Binding-site contacts:
Ligand atom C16 contacts residue GLY90 of chain 1.A at 3.6 Å.
Ligand atom C13 contacts residue LEU15 of chain 1.A at 3.7 Å (hydrophobic).
Ligand atom C19 contacts residue GLU91 of chain 1.A at 4.0 Å.
Ligand atom C23 contacts residue LEU137 of chain 1.A at 4.0 Å (hydrophobic).
Ligand atom C22 contacts residue GLY16 of chain 1.A at 3.2 Å.
Ligand atom C17 contacts residue VAL23 of chain 1.A at 3.6 Å (hydrophobic).
Ligand atom N1 contacts residue LEU137 of chain 1.A at 3.8 Å.
Ligand atom N3 contacts residue ALA36 of chain 1.A at 3.8 Å.
Ligand atom N9 contacts residue LEU137 of chain 1.A at 4.1 Å.
Ligand atom N1 contacts residue GLU85 of chain 1.A at 3.4 Å (salt-bridge).
Ligand atom O24 contacts residue LEU84 of chain 1.A at 3.5 Å.
Ligand atom N9 contacts residue VAL23 of chain 1.A at 4.0 Å.
Ligand atom N3 contacts residue LEU137 of chain 1.A at 3.5 Å.
Ligand atom C16 contacts residue CYS87 of chain 1.A at 3.1 Å (hydrophobic).
Ligand atom C15 contacts residue SER88 of chain 1.A at 4.1 Å.
Ligand atom C20 contacts residue GLU91 of chain 1.A at 3.2 Å.
Ligand atom C14 contacts residue GLY90 of chain 1.A at 4.1 Å.
Ligand atom C21 contacts residue GLY16 of chain 1.A at 3.9 Å.
Ligand atom N1 contacts residue ALA36 of chain 1.A at 3.7 Å.
Ligand atom C6 contacts residue LEU137 of chain 1.A at 3.8 Å (hydrophobic).
Ligand atom C2 contacts residue LEU137 of chain 1.A at 3.6 Å (hydrophobic).
Ligand atom C6 contacts residue CYS87 of chain 1.A at 4.0 Å (hydrophobic).
Ligand atom C17 contacts residue LEU15 of chain 1.A at 3.9 Å (hydrophobic).
Ligand atom N1 contacts residue TYR86 of chain 1.A at 4.0 Å.
Ligand atom C2 contacts residue GLU85 of chain 1.A at 3.1 Å.
Ligand atom O24 contacts residue SER147 of chain 1.A at 3.7 Å.
Ligand atom C12 contacts residue LEU15 of chain 1.A at 3.8 Å (hydrophobic).
Ligand atom C23 contacts residue SER147 of chain 1.A at 3.7 Å.
Ligand atom N90 contacts residue CYS87 of chain 1.A at 3.1 Å (h-bond).
Ligand atom C11 contacts residue CYS87 of chain 1.A at 4.0 Å (hydrophobic).
Ligand atom O24 contacts residue VAL68 of chain 1.A at 4.0 Å.
Ligand atom C5 contacts residue LEU137 of chain 1.A at 3.7 Å (hydrophobic).
Ligand atom C2 contacts residue ALA36 of chain 1.A at 3.4 Å (hydrophobic).
Ligand atom C15 contacts residue GLY90 of chain 1.A at 3.5 Å.
Ligand atom C11 contacts residue LEU15 of chain 1.A at 4.0 Å (hydrophobic).
Ligand atom C22 contacts residue VAL23 of chain 1.A at 3.6 Å (hydrophobic).
Ligand atom N1 contacts residue CYS87 of chain 1.A at 3.3 Å (h-bond).
Ligand atom C15 contacts residue CYS87 of chain 1.A at 4.0 Å (hydrophobic).
Ligand atom C4 contacts residue LEU137 of chain 1.A at 3.5 Å (hydrophobic).
Ligand atom C10 contacts residue CYS87 of chain 1.A at 3.9 Å (hydrophobic).

A small-molecule ligand and the protein it binds are described below.
Small molecule (SMILES): OCCNc1ncnc2[nH]c(-c3ccccc3)c(-c3ccccc3)c12

Sequence of chain 1.A:
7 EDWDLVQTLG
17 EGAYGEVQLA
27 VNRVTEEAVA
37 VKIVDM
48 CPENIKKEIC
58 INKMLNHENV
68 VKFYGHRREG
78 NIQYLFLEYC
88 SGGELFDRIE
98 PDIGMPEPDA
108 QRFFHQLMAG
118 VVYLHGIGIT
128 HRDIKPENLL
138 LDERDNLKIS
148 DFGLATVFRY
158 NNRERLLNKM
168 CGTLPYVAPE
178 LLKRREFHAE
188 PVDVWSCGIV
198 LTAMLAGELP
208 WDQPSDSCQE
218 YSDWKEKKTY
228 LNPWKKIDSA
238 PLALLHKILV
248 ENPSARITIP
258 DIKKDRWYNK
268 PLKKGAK